Sequence of chain 1.F:
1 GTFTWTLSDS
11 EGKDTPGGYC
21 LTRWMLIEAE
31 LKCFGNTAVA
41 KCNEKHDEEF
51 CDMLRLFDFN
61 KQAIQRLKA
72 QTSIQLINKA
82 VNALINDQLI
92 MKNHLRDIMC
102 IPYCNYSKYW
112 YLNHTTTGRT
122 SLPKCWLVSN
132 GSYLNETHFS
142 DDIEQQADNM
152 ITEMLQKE

Binding-site contacts:
Ligand atom C4 contacts residue ASN114 of chain 1.F at 4.2 Å.
Ligand atom C7 contacts residue CYS33 of chain 1.F at 4.5 Å (hydrophobic).
Ligand atom C8 contacts residue THR121 of chain 1.F at 3.8 Å.
Ligand atom C7 contacts residue GLN69 of chain 1.E at 3.7 Å.
Ligand atom C8 contacts residue TYR112 of chain 1.F at 3.5 Å (hydrophobic).
Ligand atom C5 contacts residue ASN114 of chain 1.F at 3.6 Å.
Ligand atom N2 contacts residue THR121 of chain 1.F at 3.8 Å.
Ligand atom O6 contacts residue LEU31 of chain 1.F at 3.6 Å.
Ligand atom C8 contacts residue LYS32 of chain 1.F at 4.1 Å.
Ligand atom C2 contacts residue ASN114 of chain 1.F at 2.5 Å.
Ligand atom O5 contacts residue GLN69 of chain 1.E at 3.8 Å.
Ligand atom C8 contacts residue CYS33 of chain 1.F at 3.5 Å (hydrophobic).
Ligand atom C1 contacts residue GLY119 of chain 1.F at 4.4 Å.
Ligand atom O7 contacts residue LYS32 of chain 1.F at 3.7 Å.
Ligand atom N2 contacts residue GLN69 of chain 1.E at 3.9 Å.
Ligand atom O7 contacts residue GLN69 of chain 1.E at 3.2 Å (h-bond).
Ligand atom O5 contacts residue ASN114 of chain 1.F at 2.3 Å (h-bond).
Ligand atom N2 contacts residue ASN114 of chain 1.F at 2.9 Å (h-bond).
Ligand atom O6 contacts residue GLU30 of chain 1.F at 4.1 Å.
Ligand atom C7 contacts residue LYS32 of chain 1.F at 4.5 Å.
Ligand atom C1 contacts residue GLN69 of chain 1.E at 3.9 Å.
Ligand atom C3 contacts residue ASN114 of chain 1.F at 3.8 Å.
Ligand atom C2 contacts residue GLN69 of chain 1.E at 3.8 Å.
Ligand atom O7 contacts residue ASN114 of chain 1.F at 4.2 Å.
Ligand atom C6 contacts residue GLU30 of chain 1.F at 3.7 Å.
Ligand atom O7 contacts residue TYR112 of chain 1.F at 2.9 Å (h-bond).
Ligand atom C8 contacts residue PHE34 of chain 1.F at 3.8 Å (hydrophobic).
Ligand atom N2 contacts residue TYR112 of chain 1.F at 4.5 Å.
Ligand atom C1 contacts residue ASN114 of chain 1.F at 1.4 Å.
Ligand atom C7 contacts residue TYR112 of chain 1.F at 3.4 Å (hydrophobic).
Ligand atom C7 contacts residue THR121 of chain 1.F at 4.2 Å.
Ligand atom C7 contacts residue ASN114 of chain 1.F at 3.8 Å.

The protein below binds the small molecule below.
Small molecule (SMILES): CC(=O)N[C@H]1[C@H](O[C@H]2[C@H](O)[C@@H](NC(C)=O)CO[C@@H]2CO)O[C@H](CO)[C@@H](O)[C@@H]1O

Sequence of chain 1.E:
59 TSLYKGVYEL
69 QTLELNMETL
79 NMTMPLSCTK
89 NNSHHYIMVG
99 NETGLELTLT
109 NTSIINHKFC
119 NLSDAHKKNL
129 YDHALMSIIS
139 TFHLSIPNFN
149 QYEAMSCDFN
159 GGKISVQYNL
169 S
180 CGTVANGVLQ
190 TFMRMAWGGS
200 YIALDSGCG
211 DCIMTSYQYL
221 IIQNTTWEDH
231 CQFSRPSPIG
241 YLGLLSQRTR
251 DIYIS